Sequence of chain 3.A:
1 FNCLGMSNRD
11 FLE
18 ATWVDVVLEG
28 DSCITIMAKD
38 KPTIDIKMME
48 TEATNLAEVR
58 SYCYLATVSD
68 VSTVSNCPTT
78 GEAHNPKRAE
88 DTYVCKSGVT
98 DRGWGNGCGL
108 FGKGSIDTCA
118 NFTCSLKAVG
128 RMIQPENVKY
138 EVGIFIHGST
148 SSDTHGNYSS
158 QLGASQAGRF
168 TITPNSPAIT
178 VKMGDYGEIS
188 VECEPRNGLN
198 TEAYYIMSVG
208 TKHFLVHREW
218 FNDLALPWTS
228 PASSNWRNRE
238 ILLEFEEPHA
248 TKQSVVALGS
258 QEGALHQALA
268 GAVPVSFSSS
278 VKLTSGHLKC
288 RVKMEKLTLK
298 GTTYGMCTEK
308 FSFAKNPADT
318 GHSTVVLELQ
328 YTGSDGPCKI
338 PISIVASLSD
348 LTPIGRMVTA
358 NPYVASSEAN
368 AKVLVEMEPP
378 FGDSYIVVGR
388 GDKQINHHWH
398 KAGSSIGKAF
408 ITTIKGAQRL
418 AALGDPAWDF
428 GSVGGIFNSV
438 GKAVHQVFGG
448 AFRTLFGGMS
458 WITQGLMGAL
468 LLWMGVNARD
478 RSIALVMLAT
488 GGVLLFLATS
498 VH

Binding-site contacts:
Ligand atom C4 contacts residue ASN154 of chain 3.A at 4.2 Å.
Ligand atom C7 contacts residue ASN154 of chain 3.A at 3.5 Å.
Ligand atom C5 contacts residue ASN154 of chain 3.A at 3.7 Å.
Ligand atom C3 contacts residue ASN154 of chain 3.A at 3.8 Å.
Ligand atom O7 contacts residue ASN154 of chain 3.A at 3.8 Å.
Ligand atom C1 contacts residue ASN154 of chain 3.A at 1.4 Å.
Ligand atom C8 contacts residue ASN154 of chain 3.A at 4.2 Å.
Ligand atom C1 contacts residue SER156 of chain 3.A at 4.3 Å.
Ligand atom C2 contacts residue ASN154 of chain 3.A at 2.5 Å.
Ligand atom O5 contacts residue ASN154 of chain 3.A at 2.4 Å (h-bond).
Ligand atom N2 contacts residue ASN154 of chain 3.A at 2.9 Å (h-bond).

This small molecule binds to this protein.
Small molecule (SMILES): CC(=O)N[C@@H]1[C@@H](O)[C@H](O)[C@@H](CO)O[C@H]1O